Binding-site contacts:
Ligand atom O1 contacts residue GLY169 of chain 1.A at 2.7 Å (h-bond).
Ligand atom O contacts residue DMS1 of chain 1.C at 3.1 Å.
Ligand atom C1 contacts residue DMS1 of chain 1.C at 3.8 Å.
Ligand atom C7 contacts residue LEU214 of chain 1.A at 3.9 Å (hydrophobic).
Ligand atom C5 contacts residue SER172 of chain 1.A at 3.1 Å.
Ligand atom C4 contacts residue TYR168 of chain 1.A at 3.8 Å (hydrophobic).
Ligand atom C contacts residue DMS1 of chain 1.C at 4.0 Å.
Ligand atom N contacts residue ASP124 of chain 1.A at 3.9 Å.
Ligand atom C6 contacts residue PHE205 of chain 1.A at 3.7 Å (hydrophobic).
Ligand atom C5 contacts residue ASP170 of chain 1.A at 3.2 Å.
Ligand atom C9 contacts residue GLY310 of chain 1.A at 3.7 Å.
Ligand atom C2 contacts residue DMS1 of chain 1.C at 3.9 Å.
Ligand atom O1 contacts residue TYR168 of chain 1.A at 3.8 Å.
Ligand atom O contacts residue ASP170 of chain 1.A at 3.5 Å.
Ligand atom C10 contacts residue THR311 of chain 1.A at 3.2 Å.
Ligand atom C4 contacts residue SER172 of chain 1.A at 3.5 Å.
Ligand atom C9 contacts residue THR311 of chain 1.A at 2.9 Å.
Ligand atom O1 contacts residue ASP170 of chain 1.A at 3.2 Å (salt-bridge).
Ligand atom BR contacts residue ASP170 of chain 1.A at 3.9 Å.
Ligand atom C7 contacts residue ASP124 of chain 1.A at 3.6 Å.
Ligand atom BR contacts residue PHE205 of chain 1.A at 4.0 Å.
Ligand atom S contacts residue ASP170 of chain 1.A at 4.0 Å.
Ligand atom C contacts residue ILE211 of chain 1.A at 3.7 Å (hydrophobic).
Ligand atom C7 contacts residue GLY310 of chain 1.A at 3.6 Å.
Ligand atom BR contacts residue SER204 of chain 1.A at 3.8 Å.
Ligand atom C10 contacts residue ILE393 of chain 1.A at 3.5 Å (hydrophobic).
Ligand atom C contacts residue ASP122 of chain 1.A at 3.4 Å.
Ligand atom C7 contacts residue TYR168 of chain 1.A at 3.7 Å (hydrophobic).
Ligand atom C1 contacts residue PHE205 of chain 1.A at 4.0 Å (hydrophobic).
Ligand atom C2 contacts residue GLY310 of chain 1.A at 3.9 Å.
Ligand atom S contacts residue THR311 of chain 1.A at 3.8 Å.
Ligand atom N contacts residue GLY310 of chain 1.A at 2.7 Å (h-bond).
Ligand atom C1 contacts residue ASP122 of chain 1.A at 4.0 Å.
Ligand atom C5 contacts residue PHE205 of chain 1.A at 3.7 Å (hydrophobic).
Ligand atom S contacts residue GLY169 of chain 1.A at 4.0 Å.
Ligand atom C4 contacts residue ASP170 of chain 1.A at 4.0 Å.
Ligand atom C6 contacts residue ASP170 of chain 1.A at 3.9 Å.
Ligand atom C8 contacts residue GLY310 of chain 1.A at 3.6 Å.
Ligand atom C3 contacts residue GLY310 of chain 1.A at 4.0 Å.
Ligand atom C2 contacts residue ASP122 of chain 1.A at 3.6 Å.

A protein and the small-molecule ligand that binds it are described below.
Small molecule (SMILES): Cc1cc(CNCCS(C)(=O)=O)ccc1Br

Sequence of chain 1.A:
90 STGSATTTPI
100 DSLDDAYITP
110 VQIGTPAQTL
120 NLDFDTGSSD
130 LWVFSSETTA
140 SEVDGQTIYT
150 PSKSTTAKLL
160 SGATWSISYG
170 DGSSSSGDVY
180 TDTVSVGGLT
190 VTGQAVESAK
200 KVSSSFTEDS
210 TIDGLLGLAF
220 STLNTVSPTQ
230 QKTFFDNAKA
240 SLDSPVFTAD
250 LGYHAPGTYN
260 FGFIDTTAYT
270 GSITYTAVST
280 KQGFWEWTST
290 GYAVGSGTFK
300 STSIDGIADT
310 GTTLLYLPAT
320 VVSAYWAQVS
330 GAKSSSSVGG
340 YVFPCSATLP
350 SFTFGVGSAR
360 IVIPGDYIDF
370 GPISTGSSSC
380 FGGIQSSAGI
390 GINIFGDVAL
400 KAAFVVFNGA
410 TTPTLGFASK